The protein below binds the small molecule below.
Small molecule (SMILES): Fc1ccc(-c2ncn(Cc3ccncc3)c2-c2ccnc3[nH]ccc23)cc1

Binding-site contacts:
Ligand atom C18 contacts residue PRO68 of chain 1.A at 3.9 Å (hydrophobic).
Ligand atom C17 contacts residue GLU85 of chain 1.A at 3.9 Å.
Ligand atom C18 contacts residue LEU87 of chain 1.A at 3.9 Å (hydrophobic).
Ligand atom F contacts residue MET84 of chain 1.A at 3.1 Å.
Ligand atom C8 contacts residue LEU137 of chain 1.A at 3.8 Å (hydrophobic).
Ligand atom C1 contacts residue MET82 of chain 1.A at 3.5 Å (hydrophobic).
Ligand atom N3 contacts residue MET84 of chain 1.A at 4.0 Å.
Ligand atom C contacts residue MET82 of chain 1.A at 3.8 Å (hydrophobic).
Ligand atom C5 contacts residue ILE25 of chain 1.A at 3.5 Å (hydrophobic).
Ligand atom C17 contacts residue ALA38 of chain 1.A at 3.7 Å (hydrophobic).
Ligand atom C4 contacts residue ALA38 of chain 1.A at 3.8 Å (hydrophobic).
Ligand atom N3 contacts residue LEU87 of chain 1.A at 3.5 Å.
Ligand atom C14 contacts residue ILE150 of chain 1.A at 3.7 Å (hydrophobic).
Ligand atom C3 contacts residue ALA38 of chain 1.A at 3.8 Å (hydrophobic).
Ligand atom N1 contacts residue SER19 of chain 1.A at 3.8 Å.
Ligand atom C1 contacts residue LYS40 of chain 1.A at 3.9 Å.
Ligand atom C contacts residue LYS40 of chain 1.A at 3.8 Å.
Ligand atom N1 contacts residue GLY18 of chain 1.A at 3.9 Å.
Ligand atom C3 contacts residue MET84 of chain 1.A at 3.7 Å (hydrophobic).
Ligand atom C20 contacts residue LEU87 of chain 1.A at 3.8 Å (hydrophobic).
Ligand atom C11 contacts residue GLY18 of chain 1.A at 3.8 Å.
Ligand atom N4 contacts residue ALA38 of chain 1.A at 3.7 Å.
Ligand atom F contacts residue LYS40 of chain 1.A at 3.9 Å.
Ligand atom C18 contacts residue MET84 of chain 1.A at 3.5 Å (hydrophobic).
Ligand atom N contacts residue ILE150 of chain 1.A at 3.8 Å.
Ligand atom C contacts residue MET84 of chain 1.A at 3.4 Å (hydrophobic).
Ligand atom C17 contacts residue LEU87 of chain 1.A at 3.7 Å (hydrophobic).
Ligand atom C11 contacts residue ILE17 of chain 1.A at 3.5 Å (hydrophobic).
Ligand atom C2 contacts residue ILE25 of chain 1.A at 4.0 Å (hydrophobic).
Ligand atom N4 contacts residue LEU87 of chain 1.A at 3.0 Å (h-bond).
Ligand atom F contacts residue MET82 of chain 1.A at 3.3 Å.
Ligand atom C8 contacts residue ILE150 of chain 1.A at 3.9 Å (hydrophobic).
Ligand atom N4 contacts residue LEU86 of chain 1.A at 3.9 Å.
Ligand atom C11 contacts residue SER19 of chain 1.A at 3.4 Å.
Ligand atom N3 contacts residue GLU85 of chain 1.A at 2.9 Å (salt-bridge).
Ligand atom C4 contacts residue ILE25 of chain 1.A at 3.7 Å (hydrophobic).
Ligand atom N1 contacts residue ILE17 of chain 1.A at 3.8 Å.
Ligand atom N2 contacts residue ILE25 of chain 1.A at 3.4 Å.
Ligand atom C6 contacts residue ILE25 of chain 1.A at 3.5 Å (hydrophobic).
Ligand atom C18 contacts residue GLU85 of chain 1.A at 3.8 Å.

Sequence of chain 1.A:
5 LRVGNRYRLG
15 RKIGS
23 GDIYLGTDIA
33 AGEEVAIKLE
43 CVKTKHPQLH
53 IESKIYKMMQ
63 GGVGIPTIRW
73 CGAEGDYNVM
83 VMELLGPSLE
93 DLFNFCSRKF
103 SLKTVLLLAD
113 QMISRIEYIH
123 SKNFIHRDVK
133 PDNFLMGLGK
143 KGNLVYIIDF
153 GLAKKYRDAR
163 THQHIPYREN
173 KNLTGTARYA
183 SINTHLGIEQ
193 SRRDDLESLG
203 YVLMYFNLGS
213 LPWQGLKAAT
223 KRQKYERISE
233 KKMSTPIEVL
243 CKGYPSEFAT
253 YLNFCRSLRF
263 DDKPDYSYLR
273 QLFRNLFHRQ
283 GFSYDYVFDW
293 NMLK